Sequence of chain 4.A:
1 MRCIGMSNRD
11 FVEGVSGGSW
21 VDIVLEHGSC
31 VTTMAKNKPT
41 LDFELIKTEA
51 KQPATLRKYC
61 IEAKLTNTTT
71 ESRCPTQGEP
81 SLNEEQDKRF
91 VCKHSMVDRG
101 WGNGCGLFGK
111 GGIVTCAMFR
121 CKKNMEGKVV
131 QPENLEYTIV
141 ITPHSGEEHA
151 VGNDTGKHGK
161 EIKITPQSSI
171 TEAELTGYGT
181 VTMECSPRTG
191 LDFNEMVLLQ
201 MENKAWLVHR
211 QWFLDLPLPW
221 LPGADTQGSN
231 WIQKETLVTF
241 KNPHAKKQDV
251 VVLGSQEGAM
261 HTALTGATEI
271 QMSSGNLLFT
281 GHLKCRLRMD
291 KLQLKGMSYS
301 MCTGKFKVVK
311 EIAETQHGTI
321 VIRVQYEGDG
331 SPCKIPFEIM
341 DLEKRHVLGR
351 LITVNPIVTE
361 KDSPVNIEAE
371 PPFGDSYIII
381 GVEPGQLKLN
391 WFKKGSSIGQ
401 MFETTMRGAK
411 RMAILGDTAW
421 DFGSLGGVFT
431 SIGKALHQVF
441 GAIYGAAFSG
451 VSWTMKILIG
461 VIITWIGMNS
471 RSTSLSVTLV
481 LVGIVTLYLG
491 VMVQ

Binding-site contacts:
Ligand atom O7 contacts residue MET118 of chain 4.A at 3.5 Å.
Ligand atom C8 contacts residue ASN67 of chain 4.A at 4.0 Å.
Ligand atom N2 contacts residue ASN67 of chain 4.A at 2.9 Å (h-bond).
Ligand atom C5 contacts residue ASN67 of chain 4.A at 3.7 Å.
Ligand atom C8 contacts residue PHE90 of chain 4.A at 4.0 Å (hydrophobic).
Ligand atom O7 contacts residue ASN67 of chain 4.A at 3.0 Å (h-bond).
Ligand atom C2 contacts residue ASN67 of chain 4.A at 2.5 Å.
Ligand atom C8 contacts residue MET118 of chain 4.A at 3.8 Å (hydrophobic).
Ligand atom O5 contacts residue ASN67 of chain 4.A at 2.4 Å (h-bond).
Ligand atom C1 contacts residue ASN67 of chain 4.A at 1.4 Å.
Ligand atom C7 contacts residue MET118 of chain 4.A at 4.0 Å (hydrophobic).
Ligand atom C7 contacts residue ASN67 of chain 4.A at 3.2 Å.
Ligand atom C4 contacts residue ASN67 of chain 4.A at 4.2 Å.
Ligand atom C3 contacts residue ASN67 of chain 4.A at 3.8 Å.

A protein and the small-molecule ligand that binds it are described below.
Small molecule (SMILES): CC(=O)N[C@@H]1[C@@H](O)[C@H](O)[C@@H](CO)O[C@H]1O